Sequence of chain 1.A:
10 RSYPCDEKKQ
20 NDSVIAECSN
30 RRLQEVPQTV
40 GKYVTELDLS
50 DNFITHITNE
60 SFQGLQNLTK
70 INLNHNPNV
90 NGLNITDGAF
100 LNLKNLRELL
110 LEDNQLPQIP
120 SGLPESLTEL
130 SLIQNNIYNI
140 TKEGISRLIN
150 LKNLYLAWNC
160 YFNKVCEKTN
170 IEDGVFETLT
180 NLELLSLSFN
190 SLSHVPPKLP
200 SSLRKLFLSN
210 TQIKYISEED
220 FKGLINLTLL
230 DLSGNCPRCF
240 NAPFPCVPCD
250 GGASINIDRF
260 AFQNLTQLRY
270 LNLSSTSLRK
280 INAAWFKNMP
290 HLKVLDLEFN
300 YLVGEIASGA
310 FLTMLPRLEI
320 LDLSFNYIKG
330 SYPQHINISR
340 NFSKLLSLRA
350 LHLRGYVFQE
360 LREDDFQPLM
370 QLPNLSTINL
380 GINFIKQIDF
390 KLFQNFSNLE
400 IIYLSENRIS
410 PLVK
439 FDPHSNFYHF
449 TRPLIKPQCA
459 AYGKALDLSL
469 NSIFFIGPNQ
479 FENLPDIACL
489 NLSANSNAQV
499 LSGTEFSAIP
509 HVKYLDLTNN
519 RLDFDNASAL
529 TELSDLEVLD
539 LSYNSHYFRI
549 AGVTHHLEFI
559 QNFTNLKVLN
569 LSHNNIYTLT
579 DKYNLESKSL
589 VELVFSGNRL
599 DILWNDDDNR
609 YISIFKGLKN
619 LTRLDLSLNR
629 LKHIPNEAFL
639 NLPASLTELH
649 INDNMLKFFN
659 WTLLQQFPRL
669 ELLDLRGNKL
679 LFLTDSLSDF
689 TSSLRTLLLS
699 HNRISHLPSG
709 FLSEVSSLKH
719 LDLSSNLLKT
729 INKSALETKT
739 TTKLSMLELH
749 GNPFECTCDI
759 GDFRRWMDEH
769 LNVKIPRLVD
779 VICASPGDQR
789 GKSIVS

A protein and the small-molecule ligand that binds it are described below.
Small molecule (SMILES): CC(=O)N[C@@H]1[C@@H](O)[C@H](O)[C@@H](CO)O[C@H]1O

Binding-site contacts:
Ligand atom O5 contacts residue ARG348 of chain 1.A at 3.0 Å (salt-bridge).
Ligand atom O5 contacts residue ASN373 of chain 1.A at 2.4 Å (h-bond).
Ligand atom C6 contacts residue ARG348 of chain 1.A at 3.4 Å.
Ligand atom C7 contacts residue ASN373 of chain 1.A at 3.7 Å.
Ligand atom O6 contacts residue ARG348 of chain 1.A at 3.3 Å (salt-bridge).
Ligand atom O7 contacts residue ASN373 of chain 1.A at 3.5 Å (h-bond).
Ligand atom N2 contacts residue ASN373 of chain 1.A at 3.1 Å (h-bond).
Ligand atom C7 contacts residue SER346 of chain 1.A at 4.5 Å.
Ligand atom C4 contacts residue ASN373 of chain 1.A at 4.2 Å.
Ligand atom C5 contacts residue ARG348 of chain 1.A at 3.7 Å.
Ligand atom O7 contacts residue LEU345 of chain 1.A at 3.5 Å (h-bond).
Ligand atom O7 contacts residue SER346 of chain 1.A at 3.4 Å.
Ligand atom C3 contacts residue ASN373 of chain 1.A at 3.8 Å.
Ligand atom C4 contacts residue ARG348 of chain 1.A at 4.0 Å.
Ligand atom C1 contacts residue ASN373 of chain 1.A at 1.5 Å.
Ligand atom C1 contacts residue ARG348 of chain 1.A at 4.0 Å.
Ligand atom C2 contacts residue ASN373 of chain 1.A at 2.5 Å.
Ligand atom C5 contacts residue ASN373 of chain 1.A at 3.7 Å.